Sequence of chain 2.B:
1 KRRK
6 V

This small molecule binds to this protein.
Small molecule (SMILES): COCC1CCC2/C1=C\C1(C)C(=C(C(C)C)CC1O)C(O)C(O)C2C

Binding-site contacts:
Ligand atom CAJ contacts residue LYS127 of chain 2.A at 3.7 Å.
Ligand atom CAK contacts residue LYS127 of chain 2.A at 3.8 Å.
Ligand atom CAM contacts residue LYS54 of chain 2.A at 3.8 Å.
Ligand atom CAJ contacts residue VAL6 of chain 2.B at 4.3 Å (hydrophobic).
Ligand atom CAM contacts residue VAL6 of chain 2.B at 4.0 Å (hydrophobic).
Ligand atom CAP contacts residue SER50 of chain 2.A at 3.8 Å.
Ligand atom CAP contacts residue LYS127 of chain 2.A at 3.8 Å.
Ligand atom CAQ contacts residue ASN47 of chain 2.A at 3.7 Å.
Ligand atom CAO contacts residue VAL51 of chain 2.A at 3.9 Å (hydrophobic).
Ligand atom OAT contacts residue SER50 of chain 2.A at 4.0 Å.
Ligand atom CAY contacts residue MET128 of chain 2.A at 3.5 Å (hydrophobic).
Ligand atom CAL contacts residue VAL51 of chain 2.A at 4.2 Å (hydrophobic).
Ligand atom CAH contacts residue PRO172 of chain 2.A at 4.2 Å (hydrophobic).
Ligand atom CAI contacts residue VAL6 of chain 2.B at 4.0 Å (hydrophobic).
Ligand atom CAI contacts residue GLY176 of chain 2.A at 4.1 Å.
Ligand atom CAY contacts residue LYS127 of chain 2.A at 3.6 Å.
Ligand atom CAY contacts residue SER50 of chain 2.A at 3.8 Å.
Ligand atom CAY contacts residue PHE124 of chain 2.A at 3.6 Å (hydrophobic).
Ligand atom CAI contacts residue PRO172 of chain 2.A at 3.5 Å (hydrophobic).
Ligand atom OAX contacts residue VAL51 of chain 2.A at 3.9 Å.
Ligand atom CAJ contacts residue GLY176 of chain 2.A at 4.2 Å.
Ligand atom CAJ contacts residue ILE173 of chain 2.A at 4.3 Å (hydrophobic).
Ligand atom OAR contacts residue PRO172 of chain 2.A at 3.8 Å.
Ligand atom CAQ contacts residue PHE124 of chain 2.A at 3.6 Å (hydrophobic).
Ligand atom CAQ contacts residue ILE173 of chain 2.A at 3.7 Å (hydrophobic).
Ligand atom OAX contacts residue VAL6 of chain 2.B at 4.2 Å.
Ligand atom CAK contacts residue VAL6 of chain 2.B at 3.9 Å (hydrophobic).
Ligand atom CAV contacts residue LEU223 of chain 2.A at 4.2 Å (hydrophobic).
Ligand atom OAT contacts residue PHE124 of chain 2.A at 4.2 Å.
Ligand atom CAC contacts residue VAL6 of chain 2.B at 4.3 Å (hydrophobic).
Ligand atom CAP contacts residue PHE124 of chain 2.A at 3.5 Å (hydrophobic).
Ligand atom CAW contacts residue ILE224 of chain 2.A at 3.4 Å (hydrophobic).
Ligand atom OAX contacts residue LYS54 of chain 2.A at 2.9 Å (salt-bridge).
Ligand atom CAL contacts residue LYS54 of chain 2.A at 4.0 Å.
Ligand atom CAO contacts residue ASN47 of chain 2.A at 3.6 Å.
Ligand atom CAW contacts residue LEU223 of chain 2.A at 4.0 Å (hydrophobic).
Ligand atom CAA contacts residue PRO172 of chain 2.A at 4.2 Å (hydrophobic).
Ligand atom OAT contacts residue LYS127 of chain 2.A at 2.7 Å (salt-bridge).
Ligand atom CAG contacts residue ASN47 of chain 2.A at 4.3 Å.
Ligand atom CAJ contacts residue PRO172 of chain 2.A at 4.3 Å (hydrophobic).

Sequence of chain 2.A:
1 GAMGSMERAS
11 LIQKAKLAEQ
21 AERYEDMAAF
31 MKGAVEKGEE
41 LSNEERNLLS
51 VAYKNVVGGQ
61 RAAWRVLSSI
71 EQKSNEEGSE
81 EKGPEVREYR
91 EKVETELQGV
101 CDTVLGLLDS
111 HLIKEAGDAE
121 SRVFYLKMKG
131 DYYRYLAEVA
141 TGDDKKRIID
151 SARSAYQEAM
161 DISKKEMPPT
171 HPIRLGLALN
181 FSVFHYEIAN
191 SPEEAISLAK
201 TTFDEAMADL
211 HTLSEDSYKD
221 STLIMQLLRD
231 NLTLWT